Sequence of chain 1.K:
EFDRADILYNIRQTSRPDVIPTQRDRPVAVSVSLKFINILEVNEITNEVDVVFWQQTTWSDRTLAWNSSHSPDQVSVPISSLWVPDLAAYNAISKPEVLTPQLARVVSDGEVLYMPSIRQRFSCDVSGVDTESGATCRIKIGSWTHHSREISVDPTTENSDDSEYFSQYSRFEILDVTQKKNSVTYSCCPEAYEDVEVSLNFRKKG

Sequence of chain 1.L:
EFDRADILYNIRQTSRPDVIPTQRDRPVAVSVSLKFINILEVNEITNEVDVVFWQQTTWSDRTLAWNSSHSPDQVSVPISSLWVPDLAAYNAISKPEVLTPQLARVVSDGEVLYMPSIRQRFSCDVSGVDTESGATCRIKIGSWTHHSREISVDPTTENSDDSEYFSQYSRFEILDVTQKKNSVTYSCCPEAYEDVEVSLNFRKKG

Binding-site contacts:
Ligand atom N2 contacts residue TRP144 of chain 1.K at 2.9 Å (h-bond).
Ligand atom C2 contacts residue CYS188 of chain 1.K at 4.4 Å (hydrophobic).
Ligand atom C1 contacts residue TRP144 of chain 1.K at 3.2 Å (hydrophobic).
Ligand atom C4 contacts residue THR145 of chain 1.K at 4.3 Å.
Ligand atom C2 contacts residue MET115 of chain 1.L at 4.1 Å (hydrophobic).
Ligand atom C3 contacts residue CYS189 of chain 1.K at 3.8 Å (hydrophobic).
Ligand atom C1 contacts residue MET115 of chain 1.L at 4.0 Å (hydrophobic).
Ligand atom C7 contacts residue TRP144 of chain 1.K at 4.4 Å (hydrophobic).
Ligand atom C7 contacts residue MET115 of chain 1.L at 3.7 Å (hydrophobic).
Ligand atom C3 contacts residue MET115 of chain 1.L at 4.3 Å (hydrophobic).
Ligand atom C5 contacts residue THR145 of chain 1.K at 4.0 Å.
Ligand atom C5 contacts residue LEU113 of chain 1.L at 4.4 Å (hydrophobic).
Ligand atom C10 contacts residue TYR193 of chain 1.K at 3.5 Å (hydrophobic).
Ligand atom C8 contacts residue TYR186 of chain 1.K at 4.3 Å (hydrophobic).
Ligand atom C5 contacts residue TRP144 of chain 1.K at 4.1 Å (hydrophobic).
Ligand atom C10 contacts residue TRP144 of chain 1.K at 3.3 Å (hydrophobic).
Ligand atom C3 contacts residue LEU113 of chain 1.L at 4.3 Å (hydrophobic).
Ligand atom C4 contacts residue TYR193 of chain 1.K at 4.3 Å (hydrophobic).
Ligand atom C9 contacts residue TYR90 of chain 1.K at 3.4 Å (hydrophobic).
Ligand atom C8 contacts residue TRP144 of chain 1.K at 4.2 Å (hydrophobic).
Ligand atom C3 contacts residue TYR193 of chain 1.K at 3.8 Å (hydrophobic).
Ligand atom C6 contacts residue MET115 of chain 1.L at 4.4 Å (hydrophobic).
Ligand atom N2 contacts residue TYR90 of chain 1.K at 3.9 Å.
Ligand atom C4 contacts residue TRP144 of chain 1.K at 4.2 Å (hydrophobic).
Ligand atom C2 contacts residue TRP144 of chain 1.K at 3.3 Å (hydrophobic).
Ligand atom N1 contacts residue THR145 of chain 1.K at 4.2 Å.
Ligand atom C6 contacts residue TRP144 of chain 1.K at 3.6 Å (hydrophobic).
Ligand atom C10 contacts residue TYR90 of chain 1.K at 3.5 Å (hydrophobic).
Ligand atom C6 contacts residue CYS188 of chain 1.K at 3.9 Å (hydrophobic).
Ligand atom C9 contacts residue TRP144 of chain 1.K at 3.8 Å (hydrophobic).
Ligand atom N1 contacts residue TRP144 of chain 1.K at 3.4 Å (h-bond).
Ligand atom C4 contacts residue LEU113 of chain 1.L at 3.9 Å (hydrophobic).
Ligand atom C3 contacts residue TRP144 of chain 1.K at 3.8 Å (hydrophobic).
Ligand atom C8 contacts residue TRP54 of chain 1.L at 3.6 Å (hydrophobic).
Ligand atom C7 contacts residue CYS188 of chain 1.K at 3.9 Å (hydrophobic).
Ligand atom C3 contacts residue CYS188 of chain 1.K at 4.2 Å (hydrophobic).
Ligand atom C10 contacts residue TYR186 of chain 1.K at 3.7 Å (hydrophobic).
Ligand atom C8 contacts residue TYR90 of chain 1.K at 4.5 Å (hydrophobic).
Ligand atom C4 contacts residue ARG105 of chain 1.L at 4.4 Å.
Ligand atom N1 contacts residue MET115 of chain 1.L at 3.9 Å.

This small molecule binds to this protein.
Small molecule (SMILES): CN1CCC[C@H]1c1cccnc1